A small-molecule ligand and the protein it binds are described below.
Small molecule (SMILES): CC(=O)N[C@H]1[C@H](O[C@H]2[C@H](O)[C@@H](NC(C)=O)CO[C@@H]2CO)O[C@H](CO)[C@@H](O)[C@@H]1O

Sequence of chain 1.A:
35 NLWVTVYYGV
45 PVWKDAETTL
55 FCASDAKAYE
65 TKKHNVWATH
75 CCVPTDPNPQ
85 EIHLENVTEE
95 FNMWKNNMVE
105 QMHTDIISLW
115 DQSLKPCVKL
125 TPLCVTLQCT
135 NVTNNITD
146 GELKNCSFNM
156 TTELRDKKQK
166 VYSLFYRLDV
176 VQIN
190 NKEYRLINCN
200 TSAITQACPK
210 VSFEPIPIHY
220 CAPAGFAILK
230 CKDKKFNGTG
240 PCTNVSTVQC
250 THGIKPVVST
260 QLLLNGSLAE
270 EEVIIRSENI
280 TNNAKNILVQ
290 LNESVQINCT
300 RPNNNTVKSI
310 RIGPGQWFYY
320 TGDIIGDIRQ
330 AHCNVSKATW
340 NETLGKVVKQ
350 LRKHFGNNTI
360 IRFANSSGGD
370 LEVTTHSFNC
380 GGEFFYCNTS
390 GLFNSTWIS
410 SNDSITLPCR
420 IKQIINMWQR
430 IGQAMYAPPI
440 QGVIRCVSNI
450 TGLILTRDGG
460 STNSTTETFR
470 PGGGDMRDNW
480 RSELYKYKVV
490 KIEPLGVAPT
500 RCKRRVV

Binding-site contacts:
Ligand atom C7 contacts residue HIS331 of chain 1.A at 3.8 Å.
Ligand atom C4 contacts residue ASN333 of chain 1.A at 4.2 Å.
Ligand atom C8 contacts residue CYS298 of chain 1.A at 4.4 Å (hydrophobic).
Ligand atom C7 contacts residue ASN333 of chain 1.A at 3.1 Å.
Ligand atom C8 contacts residue ASN333 of chain 1.A at 4.2 Å.
Ligand atom C8 contacts residue HIS331 of chain 1.A at 3.7 Å.
Ligand atom C3 contacts residue HIS331 of chain 1.A at 3.7 Å.
Ligand atom N2 contacts residue ASN333 of chain 1.A at 2.9 Å (h-bond).
Ligand atom C8 contacts residue ASN297 of chain 1.A at 3.2 Å.
Ligand atom O5 contacts residue SER413 of chain 1.A at 4.1 Å.
Ligand atom C1 contacts residue THR415 of chain 1.A at 4.2 Å.
Ligand atom C8 contacts residue THR299 of chain 1.A at 3.7 Å.
Ligand atom C7 contacts residue ASN297 of chain 1.A at 4.1 Å.
Ligand atom N2 contacts residue HIS331 of chain 1.A at 3.0 Å (h-bond).
Ligand atom C5 contacts residue ASN333 of chain 1.A at 3.7 Å.
Ligand atom C3 contacts residue ASN333 of chain 1.A at 3.7 Å.
Ligand atom C7 contacts residue ARG444 of chain 1.A at 4.0 Å.
Ligand atom O7 contacts residue ASN297 of chain 1.A at 4.0 Å.
Ligand atom O7 contacts residue ARG444 of chain 1.A at 4.0 Å.
Ligand atom C2 contacts residue ASN333 of chain 1.A at 2.4 Å.
Ligand atom C8 contacts residue ARG444 of chain 1.A at 3.8 Å.
Ligand atom C1 contacts residue HIS331 of chain 1.A at 4.2 Å.
Ligand atom O5 contacts residue ASN333 of chain 1.A at 2.4 Å (h-bond).
Ligand atom C2 contacts residue HIS331 of chain 1.A at 3.9 Å.
Ligand atom C1 contacts residue ASN333 of chain 1.A at 1.5 Å.
Ligand atom O3 contacts residue HIS331 of chain 1.A at 4.0 Å.
Ligand atom O7 contacts residue ASN333 of chain 1.A at 3.0 Å (h-bond).